The small molecule below binds the protein below.
Small molecule (SMILES): C=CC1=C(C)/C(=C/c2[nH]c(/C=C3\N=C(/C=C4\NC(=O)[C@H](C)[C@@H]4C=C)C(C)=C3CCC(=O)O)c(CCC(=O)O)c2C)NC1=O

Binding-site contacts:
Ligand atom O2A contacts residue TYR83 of chain 1.F at 2.6 Å (h-bond).
Ligand atom C3D contacts residue TYR74 of chain 1.F at 3.5 Å (hydrophobic).
Ligand atom NA contacts residue TYR103 of chain 1.F at 3.3 Å.
Ligand atom C4C contacts residue ASP72 of chain 1.F at 3.6 Å.
Ligand atom C4A contacts residue PHE75 of chain 1.F at 3.6 Å (hydrophobic).
Ligand atom O1D contacts residue LEU99 of chain 1.F at 3.3 Å.
Ligand atom O2D contacts residue THR100 of chain 1.F at 2.6 Å (h-bond).
Ligand atom NA contacts residue ASP72 of chain 1.F at 2.8 Å (salt-bridge).
Ligand atom CMA contacts residue TYR103 of chain 1.F at 3.4 Å (hydrophobic).
Ligand atom CGA contacts residue ARG87 of chain 1.F at 3.5 Å.
Ligand atom O1D contacts residue THR100 of chain 1.F at 3.0 Å (h-bond).
Ligand atom O2A contacts residue ARG87 of chain 1.F at 3.0 Å (salt-bridge).
Ligand atom C4A contacts residue TYR103 of chain 1.F at 3.4 Å (hydrophobic).
Ligand atom O1A contacts residue ARG87 of chain 1.F at 2.9 Å (salt-bridge).
Ligand atom C3C contacts residue CYS102 of chain 1.F at 2.7 Å (hydrophobic).
Ligand atom OB contacts residue ILE115 of chain 1.F at 3.2 Å.
Ligand atom CHA contacts residue TYR74 of chain 1.F at 3.6 Å (hydrophobic).
Ligand atom O2D contacts residue TYR103 of chain 1.F at 3.1 Å.
Ligand atom CHD contacts residue CYS102 of chain 1.F at 3.5 Å (hydrophobic).
Ligand atom C1C contacts residue ASP72 of chain 1.F at 3.6 Å.
Ligand atom CBA contacts residue TYR83 of chain 1.F at 3.4 Å (hydrophobic).
Ligand atom C3A contacts residue TYR103 of chain 1.F at 3.1 Å (hydrophobic).
Ligand atom NC contacts residue ASP72 of chain 1.F at 2.7 Å (salt-bridge).
Ligand atom C2A contacts residue TYR103 of chain 1.F at 3.5 Å (hydrophobic).
Ligand atom C4D contacts residue TYR74 of chain 1.F at 3.3 Å (hydrophobic).
Ligand atom CBC contacts residue CYS102 of chain 1.F at 2.6 Å (hydrophobic).
Ligand atom NB contacts residue TYR103 of chain 1.F at 3.1 Å (h-bond).
Ligand atom C1A contacts residue TYR103 of chain 1.F at 3.6 Å (hydrophobic).
Ligand atom ND contacts residue ASP72 of chain 1.F at 2.7 Å (salt-bridge).
Ligand atom CBB contacts residue CYS41 of chain 1.F at 3.5 Å (hydrophobic).
Ligand atom CGA contacts residue TYR83 of chain 1.F at 3.4 Å (hydrophobic).
Ligand atom OB contacts residue HIS133 of chain 1.F at 3.0 Å (h-bond).
Ligand atom CAA contacts residue GLN89 of chain 1.F at 3.4 Å.
Ligand atom CAC contacts residue CYS102 of chain 1.F at 1.7 Å (hydrophobic).
Ligand atom CMD contacts residue THR100 of chain 1.F at 3.2 Å.
Ligand atom CMC contacts residue ARG71 of chain 1.F at 3.3 Å.
Ligand atom OB contacts residue VAL131 of chain 1.F at 3.5 Å.
Ligand atom C4C contacts residue CYS102 of chain 1.F at 3.6 Å (hydrophobic).
Ligand atom CBA contacts residue TYR74 of chain 1.F at 3.5 Å (hydrophobic).
Ligand atom CGD contacts residue THR100 of chain 1.F at 3.5 Å.

Sequence of chain 1.F:
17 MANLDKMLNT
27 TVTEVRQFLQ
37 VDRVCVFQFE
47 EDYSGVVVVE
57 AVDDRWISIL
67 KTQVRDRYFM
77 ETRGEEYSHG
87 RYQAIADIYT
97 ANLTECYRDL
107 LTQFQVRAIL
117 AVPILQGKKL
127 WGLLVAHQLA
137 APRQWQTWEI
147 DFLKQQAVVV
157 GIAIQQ